Binding-site contacts:
Ligand atom N27 contacts residue GLY98 of chain 1.A at 3.5 Å.
Ligand atom N16 contacts residue LEU95 of chain 1.A at 3.1 Å (h-bond).
Ligand atom N12 contacts residue LEU146 of chain 1.A at 3.5 Å.
Ligand atom O58 contacts residue GLY21 of chain 1.A at 3.4 Å (h-bond).
Ligand atom F47 contacts residue ASN144 of chain 1.A at 3.5 Å.
Ligand atom C22 contacts residue GLY156 of chain 1.A at 3.5 Å.
Ligand atom C22 contacts residue LEU146 of chain 1.A at 3.6 Å (hydrophobic).
Ligand atom F47 contacts residue ARG143 of chain 1.A at 3.7 Å.
Ligand atom C59 contacts residue ASP157 of chain 1.A at 3.5 Å.
Ligand atom C55 contacts residue LYS20 of chain 1.A at 3.7 Å.
Ligand atom N28 contacts residue GLY98 of chain 1.A at 3.6 Å.
Ligand atom F1 contacts residue LEU18 of chain 1.A at 3.4 Å.
Ligand atom C29 contacts residue GLY98 of chain 1.A at 3.7 Å.
Ligand atom C18 contacts residue LEU146 of chain 1.A at 3.6 Å (hydrophobic).
Ligand atom C33 contacts residue LEU18 of chain 1.A at 3.6 Å (hydrophobic).
Ligand atom C11 contacts residue LEU146 of chain 1.A at 3.6 Å (hydrophobic).
Ligand atom C18 contacts residue GLU93 of chain 1.A at 3.2 Å.
Ligand atom C55 contacts residue GLY21 of chain 1.A at 3.4 Å.
Ligand atom C62 contacts residue ASP157 of chain 1.A at 3.5 Å.
Ligand atom C33 contacts residue TYR94 of chain 1.A at 3.4 Å (hydrophobic).
Ligand atom C18 contacts residue ALA43 of chain 1.A at 3.3 Å (hydrophobic).
Ligand atom C14 contacts residue TYR94 of chain 1.A at 3.4 Å (hydrophobic).
Ligand atom C44 contacts residue PRO96 of chain 1.A at 3.0 Å (hydrophobic).
Ligand atom C17 contacts residue ALA43 of chain 1.A at 3.7 Å (hydrophobic).
Ligand atom C24 contacts residue GLY98 of chain 1.A at 3.6 Å.
Ligand atom C13 contacts residue LEU18 of chain 1.A at 3.7 Å (hydrophobic).
Ligand atom C41 contacts residue PRO96 of chain 1.A at 3.6 Å (hydrophobic).
Ligand atom C8 contacts residue VAL26 of chain 1.A at 3.7 Å (hydrophobic).
Ligand atom N16 contacts residue TYR94 of chain 1.A at 3.7 Å.
Ligand atom F1 contacts residue GLY19 of chain 1.A at 3.1 Å.
Ligand atom F47 contacts residue ASP157 of chain 1.A at 3.4 Å.
Ligand atom C25 contacts residue LEU18 of chain 1.A at 3.7 Å (hydrophobic).
Ligand atom C20 contacts residue MET92 of chain 1.A at 3.7 Å (hydrophobic).
Ligand atom C25 contacts residue TYR94 of chain 1.A at 3.5 Å (hydrophobic).
Ligand atom C5 contacts residue GLY156 of chain 1.A at 3.6 Å.
Ligand atom C10 contacts residue LEU146 of chain 1.A at 3.7 Å (hydrophobic).
Ligand atom C17 contacts residue LEU146 of chain 1.A at 3.7 Å (hydrophobic).
Ligand atom C25 contacts residue GLY98 of chain 1.A at 3.5 Å.
Ligand atom C20 contacts residue LEU146 of chain 1.A at 3.6 Å (hydrophobic).
Ligand atom C14 contacts residue LEU95 of chain 1.A at 3.1 Å (hydrophobic).

Sequence of chain 1.A:
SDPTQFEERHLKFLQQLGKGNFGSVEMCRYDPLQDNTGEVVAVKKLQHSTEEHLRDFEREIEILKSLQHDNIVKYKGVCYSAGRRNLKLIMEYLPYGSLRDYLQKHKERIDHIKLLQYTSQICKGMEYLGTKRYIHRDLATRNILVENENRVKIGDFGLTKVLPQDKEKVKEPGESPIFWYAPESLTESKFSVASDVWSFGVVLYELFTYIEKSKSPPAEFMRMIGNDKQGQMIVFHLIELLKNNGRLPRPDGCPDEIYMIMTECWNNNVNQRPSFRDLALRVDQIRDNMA

A protein and the small-molecule ligand that binds it are described below.
Small molecule (SMILES): Fc1cc(-c2cccc3ncc(-c4cnn(C5CCNCC5)c4)nc23)cc(F)c1CN1CCOCC1